This protein binds this small molecule.
Small molecule (SMILES): NC(N)=NCCC[C@H](N)C(=O)N[C@@H](Cc1cnc[nH]1)C(=O)NCC=O

Binding-site contacts:
Ligand atom CG contacts residue ASP176 of chain 1.A at 3.3 Å.
Ligand atom N contacts residue THR144 of chain 1.A at 2.9 Å (h-bond).
Ligand atom NE2 contacts residue GLY173 of chain 1.A at 3.1 Å (h-bond).
Ligand atom N contacts residue VAL146 of chain 1.A at 3.4 Å.
Ligand atom NE contacts residue ASP176 of chain 1.A at 2.5 Å (salt-bridge).
Ligand atom CE1 contacts residue SER172 of chain 1.A at 3.8 Å.
Ligand atom CB contacts residue GLN572 of chain 1.A at 3.8 Å.
Ligand atom CD contacts residue ASP176 of chain 1.A at 3.3 Å.
Ligand atom NH2 contacts residue THR575 of chain 1.A at 3.8 Å.
Ligand atom NH2 contacts residue ASP176 of chain 1.A at 3.5 Å (salt-bridge).
Ligand atom CA contacts residue THR144 of chain 1.A at 3.1 Å.
Ligand atom ND1 contacts residue THR171 of chain 1.A at 3.7 Å.
Ligand atom C contacts residue THR144 of chain 1.A at 3.9 Å.
Ligand atom NH2 contacts residue ALA182 of chain 1.A at 3.9 Å.
Ligand atom ND1 contacts residue ARG135 of chain 1.A at 3.9 Å.
Ligand atom O contacts residue GLY173 of chain 1.A at 3.5 Å.
Ligand atom NE2 contacts residue LEU133 of chain 1.A at 3.9 Å.
Ligand atom NH1 contacts residue THR575 of chain 1.A at 2.4 Å (h-bond).
Ligand atom O contacts residue VAL571 of chain 1.A at 4.0 Å.
Ligand atom NH1 contacts residue THR144 of chain 1.A at 4.1 Å.
Ligand atom CG contacts residue LEU133 of chain 1.A at 3.9 Å (hydrophobic).
Ligand atom CB contacts residue ARG135 of chain 1.A at 3.5 Å.
Ligand atom O contacts residue THR144 of chain 1.A at 3.2 Å.
Ligand atom O contacts residue SER172 of chain 1.A at 3.6 Å.
Ligand atom CD contacts residue THR144 of chain 1.A at 3.9 Å.
Ligand atom CZ contacts residue ASP176 of chain 1.A at 3.4 Å.
Ligand atom CE1 contacts residue THR171 of chain 1.A at 3.3 Å.
Ligand atom CD2 contacts residue SER172 of chain 1.A at 3.1 Å.
Ligand atom N contacts residue ASP176 of chain 1.A at 3.5 Å (salt-bridge).
Ligand atom N contacts residue ILE174 of chain 1.A at 3.4 Å (h-bond).
Ligand atom CE1 contacts residue LEU133 of chain 1.A at 3.3 Å (hydrophobic).
Ligand atom NE2 contacts residue SER172 of chain 1.A at 3.0 Å.
Ligand atom N contacts residue THR144 of chain 1.A at 3.6 Å.
Ligand atom CD2 contacts residue GLY173 of chain 1.A at 3.4 Å.
Ligand atom O contacts residue GLN572 of chain 1.A at 3.5 Å (h-bond).
Ligand atom CZ contacts residue THR575 of chain 1.A at 3.7 Å.
Ligand atom ND1 contacts residue LEU133 of chain 1.A at 3.3 Å.
Ligand atom CG contacts residue ARG135 of chain 1.A at 4.1 Å.
Ligand atom NH2 contacts residue ASP179 of chain 1.A at 3.3 Å (salt-bridge).
Ligand atom NE2 contacts residue THR171 of chain 1.A at 3.6 Å.

Sequence of chain 1.A:
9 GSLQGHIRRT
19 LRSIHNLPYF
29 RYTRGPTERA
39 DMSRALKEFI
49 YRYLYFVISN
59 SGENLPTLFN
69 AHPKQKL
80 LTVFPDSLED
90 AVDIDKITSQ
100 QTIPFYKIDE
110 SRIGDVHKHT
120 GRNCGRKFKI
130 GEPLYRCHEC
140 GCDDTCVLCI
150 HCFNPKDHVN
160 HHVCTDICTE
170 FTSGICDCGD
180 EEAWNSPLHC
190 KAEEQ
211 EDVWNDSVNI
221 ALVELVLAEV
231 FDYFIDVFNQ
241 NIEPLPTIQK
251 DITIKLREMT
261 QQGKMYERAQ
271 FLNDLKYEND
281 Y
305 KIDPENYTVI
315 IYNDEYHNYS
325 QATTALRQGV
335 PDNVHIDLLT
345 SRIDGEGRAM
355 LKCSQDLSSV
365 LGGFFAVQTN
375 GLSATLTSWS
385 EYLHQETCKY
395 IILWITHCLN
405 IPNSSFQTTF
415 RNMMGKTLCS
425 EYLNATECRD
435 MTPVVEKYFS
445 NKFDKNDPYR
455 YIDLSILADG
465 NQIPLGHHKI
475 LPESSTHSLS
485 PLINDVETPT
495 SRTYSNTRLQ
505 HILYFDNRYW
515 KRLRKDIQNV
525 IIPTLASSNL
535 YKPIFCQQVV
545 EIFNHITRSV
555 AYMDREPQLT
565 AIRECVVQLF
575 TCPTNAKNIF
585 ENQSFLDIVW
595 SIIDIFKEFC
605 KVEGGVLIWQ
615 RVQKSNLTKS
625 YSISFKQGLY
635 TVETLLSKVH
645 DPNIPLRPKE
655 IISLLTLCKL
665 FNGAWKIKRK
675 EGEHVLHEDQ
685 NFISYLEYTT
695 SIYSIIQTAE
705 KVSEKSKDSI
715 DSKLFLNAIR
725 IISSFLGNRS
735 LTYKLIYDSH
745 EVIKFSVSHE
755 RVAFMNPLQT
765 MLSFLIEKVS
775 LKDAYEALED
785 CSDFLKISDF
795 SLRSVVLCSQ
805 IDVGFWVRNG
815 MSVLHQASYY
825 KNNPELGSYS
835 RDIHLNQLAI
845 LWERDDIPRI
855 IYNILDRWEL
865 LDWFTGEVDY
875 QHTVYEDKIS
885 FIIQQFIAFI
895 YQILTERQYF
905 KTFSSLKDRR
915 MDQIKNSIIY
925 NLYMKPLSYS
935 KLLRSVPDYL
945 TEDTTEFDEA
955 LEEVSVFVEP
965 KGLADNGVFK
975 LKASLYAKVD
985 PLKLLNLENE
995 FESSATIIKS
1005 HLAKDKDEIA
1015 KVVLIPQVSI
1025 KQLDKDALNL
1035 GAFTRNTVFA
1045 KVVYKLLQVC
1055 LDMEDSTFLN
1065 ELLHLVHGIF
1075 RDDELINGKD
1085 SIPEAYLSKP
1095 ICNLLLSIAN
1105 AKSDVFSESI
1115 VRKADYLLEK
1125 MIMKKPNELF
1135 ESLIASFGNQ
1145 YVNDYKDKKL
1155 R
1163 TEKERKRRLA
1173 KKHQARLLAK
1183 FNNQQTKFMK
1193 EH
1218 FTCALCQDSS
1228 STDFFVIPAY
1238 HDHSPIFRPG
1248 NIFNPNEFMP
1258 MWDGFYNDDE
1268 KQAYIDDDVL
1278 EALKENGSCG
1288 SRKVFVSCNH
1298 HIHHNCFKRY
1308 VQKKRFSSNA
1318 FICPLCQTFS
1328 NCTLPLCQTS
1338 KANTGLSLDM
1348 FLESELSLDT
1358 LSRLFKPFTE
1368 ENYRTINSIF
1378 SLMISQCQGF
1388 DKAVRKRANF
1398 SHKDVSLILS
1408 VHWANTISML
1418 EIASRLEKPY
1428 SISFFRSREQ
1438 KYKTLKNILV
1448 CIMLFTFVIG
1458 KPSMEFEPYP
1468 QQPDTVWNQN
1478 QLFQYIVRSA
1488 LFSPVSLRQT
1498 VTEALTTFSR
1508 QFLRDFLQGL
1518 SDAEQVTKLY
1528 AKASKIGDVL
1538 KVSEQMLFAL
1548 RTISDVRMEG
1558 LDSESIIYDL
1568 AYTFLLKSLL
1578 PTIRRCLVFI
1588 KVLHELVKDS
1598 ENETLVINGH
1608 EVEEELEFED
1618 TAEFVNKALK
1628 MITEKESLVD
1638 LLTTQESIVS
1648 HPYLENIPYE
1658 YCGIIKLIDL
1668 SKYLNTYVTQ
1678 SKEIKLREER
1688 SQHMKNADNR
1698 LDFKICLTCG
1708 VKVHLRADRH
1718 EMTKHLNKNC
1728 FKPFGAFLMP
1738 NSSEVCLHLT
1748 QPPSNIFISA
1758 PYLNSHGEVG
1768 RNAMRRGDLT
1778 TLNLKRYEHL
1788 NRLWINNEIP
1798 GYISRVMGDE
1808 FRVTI